Binding-site contacts:
Ligand atom C1' contacts residue TYR259 of chain 1.A at 3.5 Å (hydrophobic).
Ligand atom O2A contacts residue ASP188 of chain 1.A at 3.1 Å (salt-bridge).
Ligand atom O2B contacts residue ASP188 of chain 1.A at 3.3 Å (salt-bridge).
Ligand atom O3G contacts residue ARG145 of chain 1.A at 2.7 Å (salt-bridge).
Ligand atom O1A contacts residue MG1 of chain 1.K at 3.4 Å.
Ligand atom O2A contacts residue ASP186 of chain 1.A at 2.9 Å (salt-bridge).
Ligand atom O2A contacts residue MG1 of chain 1.K at 2.1 Å.
Ligand atom O4' contacts residue DC6 of chain 1.H at 3.5 Å.
Ligand atom C8 contacts residue DC6 of chain 1.H at 3.4 Å.
Ligand atom O3' contacts residue GLY175 of chain 1.A at 3.4 Å.
Ligand atom O1G contacts residue ASP186 of chain 1.A at 2.8 Å (salt-bridge).
Ligand atom O3' contacts residue PHE260 of chain 1.A at 3.4 Å (h-bond).
Ligand atom N3 contacts residue TYR259 of chain 1.A at 3.3 Å.
Ligand atom O2A contacts residue MG1 of chain 1.J at 2.0 Å.
Ligand atom C2' contacts residue GLY262 of chain 1.A at 3.4 Å.
Ligand atom O3' contacts residue ARG179 of chain 1.A at 3.4 Å (salt-bridge).
Ligand atom PA contacts residue MG1 of chain 1.J at 3.1 Å.
Ligand atom O3B contacts residue SER176 of chain 1.A at 3.2 Å.
Ligand atom C5' contacts residue DC6 of chain 1.H at 3.4 Å.
Ligand atom O3' contacts residue THR261 of chain 1.A at 3.2 Å (h-bond).
Ligand atom N3 contacts residue ASN267 of chain 1.A at 3.0 Å (h-bond).
Ligand atom O2G contacts residue ARG145 of chain 1.A at 2.9 Å (salt-bridge).
Ligand atom N2 contacts residue ARG271 of chain 1.A at 3.5 Å (salt-bridge).
Ligand atom O3G contacts residue GLY185 of chain 1.A at 2.8 Å (h-bond).
Ligand atom C4' contacts residue PHE260 of chain 1.A at 3.4 Å (hydrophobic).
Ligand atom O5' contacts residue DC6 of chain 1.H at 3.3 Å (h-bond).
Ligand atom PB contacts residue MG1 of chain 1.J at 3.1 Å.
Ligand atom O2B contacts residue MG1 of chain 1.J at 2.0 Å.
Ligand atom O1G contacts residue MG1 of chain 1.J at 2.5 Å.
Ligand atom O2B contacts residue GLY175 of chain 1.A at 3.3 Å.
Ligand atom O6 contacts residue DC6 of chain 1.H at 3.2 Å (h-bond).
Ligand atom PG contacts residue SER176 of chain 1.A at 3.4 Å.
Ligand atom C5' contacts residue ASP188 of chain 1.A at 3.3 Å.
Ligand atom C2' contacts residue TYR259 of chain 1.A at 3.3 Å (hydrophobic).
Ligand atom O2B contacts residue SER176 of chain 1.A at 3.0 Å (h-bond).
Ligand atom O3G contacts residue SER176 of chain 1.A at 2.5 Å (h-bond).
Ligand atom PA contacts residue MG1 of chain 1.K at 3.1 Å.
Ligand atom O5' contacts residue MG1 of chain 1.K at 3.5 Å.
Ligand atom C3A contacts residue MG1 of chain 1.J at 3.5 Å.
Ligand atom O1B contacts residue ARG179 of chain 1.A at 3.1 Å (salt-bridge).

Sequence of chain 1.A:
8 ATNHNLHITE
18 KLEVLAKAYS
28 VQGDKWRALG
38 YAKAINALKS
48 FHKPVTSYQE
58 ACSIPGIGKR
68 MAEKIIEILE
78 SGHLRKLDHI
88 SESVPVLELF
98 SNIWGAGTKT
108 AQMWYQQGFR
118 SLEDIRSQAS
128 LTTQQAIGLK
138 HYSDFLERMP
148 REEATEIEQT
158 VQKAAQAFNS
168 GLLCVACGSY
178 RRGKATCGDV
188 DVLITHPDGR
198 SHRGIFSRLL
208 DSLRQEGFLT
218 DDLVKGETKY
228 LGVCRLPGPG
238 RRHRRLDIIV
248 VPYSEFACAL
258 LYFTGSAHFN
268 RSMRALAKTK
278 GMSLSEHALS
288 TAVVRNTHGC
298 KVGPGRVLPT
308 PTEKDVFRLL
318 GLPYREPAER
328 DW

A small-molecule ligand and the protein it binds are described below.
Small molecule (SMILES): Nc1nc2c(ncn2[C@H]2C[C@H](O)[C@@H](CO[P](=O)(O)C[P](=O)(O)OP(=O)(O)O)O2)c(=O)[nH]1